Sequence of chain 1.E:
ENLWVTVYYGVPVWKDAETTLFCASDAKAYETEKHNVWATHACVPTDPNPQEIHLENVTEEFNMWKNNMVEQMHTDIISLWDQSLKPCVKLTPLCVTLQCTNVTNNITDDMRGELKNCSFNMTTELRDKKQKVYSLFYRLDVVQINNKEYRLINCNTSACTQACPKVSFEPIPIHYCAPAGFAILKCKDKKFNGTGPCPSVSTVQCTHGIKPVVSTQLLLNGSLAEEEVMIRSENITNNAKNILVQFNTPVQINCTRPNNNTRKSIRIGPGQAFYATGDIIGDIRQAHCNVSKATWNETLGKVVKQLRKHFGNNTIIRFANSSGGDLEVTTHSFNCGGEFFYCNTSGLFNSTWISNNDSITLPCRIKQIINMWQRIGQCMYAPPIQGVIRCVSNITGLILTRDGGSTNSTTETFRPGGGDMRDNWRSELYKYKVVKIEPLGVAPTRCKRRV

Binding-site contacts:
Ligand atom O5 contacts residue ASN324 of chain 1.E at 2.4 Å (h-bond).
Ligand atom O7 contacts residue ASN324 of chain 1.E at 4.4 Å.
Ligand atom C2 contacts residue ASN324 of chain 1.E at 2.5 Å.
Ligand atom N2 contacts residue ASN324 of chain 1.E at 2.9 Å (h-bond).
Ligand atom C7 contacts residue ASN324 of chain 1.E at 3.9 Å.
Ligand atom C1 contacts residue ASN324 of chain 1.E at 1.4 Å.
Ligand atom O6 contacts residue LYS316 of chain 1.E at 3.9 Å.
Ligand atom C4 contacts residue ASN324 of chain 1.E at 4.2 Å.
Ligand atom C5 contacts residue ASN324 of chain 1.E at 3.7 Å.
Ligand atom C3 contacts residue ASN324 of chain 1.E at 3.8 Å.

The protein below binds the small molecule below.
Small molecule (SMILES): CC(=O)N[C@@H]1[C@@H](O)[C@H](O)[C@@H](CO)O[C@H]1O